Sequence of chain 1.A:
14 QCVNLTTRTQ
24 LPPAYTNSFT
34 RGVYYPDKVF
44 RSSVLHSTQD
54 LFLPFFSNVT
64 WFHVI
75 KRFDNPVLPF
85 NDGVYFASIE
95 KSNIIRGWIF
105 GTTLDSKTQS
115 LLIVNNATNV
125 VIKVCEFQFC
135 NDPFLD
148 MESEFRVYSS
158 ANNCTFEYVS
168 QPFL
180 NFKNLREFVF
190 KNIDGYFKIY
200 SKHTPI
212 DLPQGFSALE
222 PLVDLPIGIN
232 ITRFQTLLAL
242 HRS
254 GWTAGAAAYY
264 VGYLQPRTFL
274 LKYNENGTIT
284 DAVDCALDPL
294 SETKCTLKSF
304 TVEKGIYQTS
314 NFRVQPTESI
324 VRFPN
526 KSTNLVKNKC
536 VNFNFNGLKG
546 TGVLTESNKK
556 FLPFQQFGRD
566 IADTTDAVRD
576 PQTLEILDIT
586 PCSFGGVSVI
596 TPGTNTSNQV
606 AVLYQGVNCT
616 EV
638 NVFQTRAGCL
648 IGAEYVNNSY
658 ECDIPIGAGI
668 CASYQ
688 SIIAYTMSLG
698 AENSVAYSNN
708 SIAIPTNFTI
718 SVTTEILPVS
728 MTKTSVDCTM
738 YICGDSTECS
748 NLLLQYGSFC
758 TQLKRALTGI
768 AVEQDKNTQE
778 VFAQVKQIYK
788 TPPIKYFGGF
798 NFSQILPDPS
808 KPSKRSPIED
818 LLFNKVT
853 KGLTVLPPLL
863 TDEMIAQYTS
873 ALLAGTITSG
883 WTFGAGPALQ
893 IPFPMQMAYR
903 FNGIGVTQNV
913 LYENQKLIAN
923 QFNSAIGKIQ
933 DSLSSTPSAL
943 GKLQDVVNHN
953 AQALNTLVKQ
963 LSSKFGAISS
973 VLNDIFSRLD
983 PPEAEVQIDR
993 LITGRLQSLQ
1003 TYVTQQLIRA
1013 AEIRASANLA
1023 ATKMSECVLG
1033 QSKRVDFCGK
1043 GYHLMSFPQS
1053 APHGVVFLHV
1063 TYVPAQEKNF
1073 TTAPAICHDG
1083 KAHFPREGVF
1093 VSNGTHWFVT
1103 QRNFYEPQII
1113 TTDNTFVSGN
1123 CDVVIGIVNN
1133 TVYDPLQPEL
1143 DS

A small-molecule ligand and the protein it binds are described below.
Small molecule (SMILES): CC(=O)N[C@@H]1[C@@H](O)[C@H](O)[C@@H](CO)O[C@H]1O

Sequence of chain 1.C:
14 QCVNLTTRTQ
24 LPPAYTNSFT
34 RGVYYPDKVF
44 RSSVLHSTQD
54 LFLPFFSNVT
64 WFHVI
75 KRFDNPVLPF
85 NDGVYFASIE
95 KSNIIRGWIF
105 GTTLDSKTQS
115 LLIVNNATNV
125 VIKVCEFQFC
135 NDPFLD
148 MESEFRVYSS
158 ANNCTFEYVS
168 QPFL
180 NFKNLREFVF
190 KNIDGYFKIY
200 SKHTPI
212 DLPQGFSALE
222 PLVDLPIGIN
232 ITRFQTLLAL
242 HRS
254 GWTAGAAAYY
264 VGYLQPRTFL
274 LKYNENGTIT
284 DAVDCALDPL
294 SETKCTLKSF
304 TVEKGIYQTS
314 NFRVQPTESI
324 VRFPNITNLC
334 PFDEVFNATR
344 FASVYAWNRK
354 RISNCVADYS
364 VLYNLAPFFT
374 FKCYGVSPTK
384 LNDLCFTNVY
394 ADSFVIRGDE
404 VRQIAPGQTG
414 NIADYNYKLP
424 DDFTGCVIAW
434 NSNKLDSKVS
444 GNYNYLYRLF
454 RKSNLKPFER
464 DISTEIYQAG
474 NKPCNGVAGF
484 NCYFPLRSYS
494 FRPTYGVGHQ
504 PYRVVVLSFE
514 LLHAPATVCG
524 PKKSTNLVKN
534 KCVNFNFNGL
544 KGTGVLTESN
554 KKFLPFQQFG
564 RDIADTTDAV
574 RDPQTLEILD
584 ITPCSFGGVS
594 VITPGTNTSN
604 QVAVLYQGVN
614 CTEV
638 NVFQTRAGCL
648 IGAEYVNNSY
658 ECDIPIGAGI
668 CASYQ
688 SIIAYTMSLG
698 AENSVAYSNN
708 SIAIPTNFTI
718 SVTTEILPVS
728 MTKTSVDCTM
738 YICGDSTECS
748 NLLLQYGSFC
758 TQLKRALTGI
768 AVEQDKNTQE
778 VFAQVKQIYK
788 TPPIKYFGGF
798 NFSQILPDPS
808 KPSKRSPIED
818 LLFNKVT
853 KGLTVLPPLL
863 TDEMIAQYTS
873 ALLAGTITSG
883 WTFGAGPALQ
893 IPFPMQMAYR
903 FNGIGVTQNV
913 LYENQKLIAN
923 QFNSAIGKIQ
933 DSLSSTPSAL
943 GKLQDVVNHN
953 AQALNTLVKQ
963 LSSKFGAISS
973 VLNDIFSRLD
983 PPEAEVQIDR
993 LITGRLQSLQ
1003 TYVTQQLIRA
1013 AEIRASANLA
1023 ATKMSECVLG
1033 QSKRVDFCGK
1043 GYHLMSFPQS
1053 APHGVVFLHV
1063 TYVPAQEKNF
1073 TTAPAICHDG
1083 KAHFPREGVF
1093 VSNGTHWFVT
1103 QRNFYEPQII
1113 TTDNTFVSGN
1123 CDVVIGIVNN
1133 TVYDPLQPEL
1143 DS

Binding-site contacts:
Ligand atom C8 contacts residue ASN231 of chain 1.A at 4.1 Å.
Ligand atom O5 contacts residue THR233 of chain 1.A at 4.1 Å.
Ligand atom C7 contacts residue LYS459 of chain 1.C at 4.0 Å.
Ligand atom O5 contacts residue THR106 of chain 1.A at 3.9 Å.
Ligand atom N2 contacts residue ASN231 of chain 1.A at 3.0 Å (h-bond).
Ligand atom N2 contacts residue LYS459 of chain 1.C at 4.2 Å.
Ligand atom C7 contacts residue ASN231 of chain 1.A at 3.2 Å.
Ligand atom O7 contacts residue ASN231 of chain 1.A at 3.0 Å (h-bond).
Ligand atom C3 contacts residue ASN231 of chain 1.A at 3.8 Å.
Ligand atom O7 contacts residue LYS459 of chain 1.C at 4.4 Å.
Ligand atom C1 contacts residue THR106 of chain 1.A at 4.2 Å.
Ligand atom C7 contacts residue GLU462 of chain 1.C at 3.8 Å.
Ligand atom C2 contacts residue ASN231 of chain 1.A at 2.5 Å.
Ligand atom C8 contacts residue GLU462 of chain 1.C at 3.8 Å.
Ligand atom C4 contacts residue ASN231 of chain 1.A at 4.2 Å.
Ligand atom C5 contacts residue ASN231 of chain 1.A at 3.7 Å.
Ligand atom O5 contacts residue ASN231 of chain 1.A at 2.4 Å (h-bond).
Ligand atom O6 contacts residue THR106 of chain 1.A at 4.1 Å.
Ligand atom C1 contacts residue THR233 of chain 1.A at 4.0 Å.
Ligand atom C8 contacts residue LYS459 of chain 1.C at 3.7 Å.
Ligand atom O3 contacts residue LYS459 of chain 1.C at 3.4 Å (salt-bridge).
Ligand atom O7 contacts residue GLU462 of chain 1.C at 3.0 Å (salt-bridge).
Ligand atom C5 contacts residue THR233 of chain 1.A at 4.2 Å.
Ligand atom C1 contacts residue ASN231 of chain 1.A at 1.4 Å.